A protein and the small-molecule ligand that binds it are described below.
Small molecule (SMILES): Nc1ncnc2c1ncn2[C@H]1C[C@H](O)[C@@H](COP(=O)(O)O)O1

Sequence of chain 1.P:
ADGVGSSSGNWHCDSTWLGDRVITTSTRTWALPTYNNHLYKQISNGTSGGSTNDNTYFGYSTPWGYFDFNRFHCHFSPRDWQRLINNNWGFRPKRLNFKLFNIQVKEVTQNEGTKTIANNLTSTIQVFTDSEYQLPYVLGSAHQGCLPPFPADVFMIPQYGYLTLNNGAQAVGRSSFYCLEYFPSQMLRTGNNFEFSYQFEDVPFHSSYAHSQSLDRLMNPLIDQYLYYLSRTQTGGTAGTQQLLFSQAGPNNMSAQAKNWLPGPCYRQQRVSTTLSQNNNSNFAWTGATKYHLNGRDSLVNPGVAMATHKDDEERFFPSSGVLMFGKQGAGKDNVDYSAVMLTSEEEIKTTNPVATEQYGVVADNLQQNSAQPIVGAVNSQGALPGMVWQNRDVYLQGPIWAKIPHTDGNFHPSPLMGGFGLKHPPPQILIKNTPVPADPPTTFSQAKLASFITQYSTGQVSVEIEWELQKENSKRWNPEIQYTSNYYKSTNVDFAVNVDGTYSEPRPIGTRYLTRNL

Sequence of chain 1.N:
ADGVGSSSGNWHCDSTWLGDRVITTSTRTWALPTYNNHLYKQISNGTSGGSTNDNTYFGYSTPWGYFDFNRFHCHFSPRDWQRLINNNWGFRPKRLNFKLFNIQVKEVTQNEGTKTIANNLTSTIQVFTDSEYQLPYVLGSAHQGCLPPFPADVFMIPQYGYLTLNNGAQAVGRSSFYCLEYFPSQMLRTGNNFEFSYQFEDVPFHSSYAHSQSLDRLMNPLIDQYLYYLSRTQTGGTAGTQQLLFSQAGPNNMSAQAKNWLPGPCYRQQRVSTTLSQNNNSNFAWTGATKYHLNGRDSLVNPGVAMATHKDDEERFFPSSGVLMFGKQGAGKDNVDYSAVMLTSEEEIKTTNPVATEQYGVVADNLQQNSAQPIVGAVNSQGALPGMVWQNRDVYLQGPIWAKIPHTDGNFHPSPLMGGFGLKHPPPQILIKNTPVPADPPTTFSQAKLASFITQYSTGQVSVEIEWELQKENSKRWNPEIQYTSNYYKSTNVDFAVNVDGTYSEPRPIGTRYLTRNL

Binding-site contacts:
Ligand atom C6 contacts residue GLY422 of chain 1.N at 3.8 Å.
Ligand atom N7 contacts residue HIS413 of chain 1.N at 4.0 Å.
Ligand atom N6 contacts residue GLY422 of chain 1.N at 3.1 Å (h-bond).
Ligand atom C5' contacts residue DC1 of chain 1.IC at 3.9 Å.
Ligand atom N6 contacts residue PRO414 of chain 1.N at 3.7 Å.
Ligand atom N1 contacts residue PRO414 of chain 1.N at 3.5 Å (h-bond).
Ligand atom C5' contacts residue ASP409 of chain 1.P at 4.0 Å.
Ligand atom C2 contacts residue GLY422 of chain 1.N at 3.5 Å.
Ligand atom C5 contacts residue PRO204 of chain 1.N at 3.9 Å (hydrophobic).
Ligand atom C6 contacts residue PRO414 of chain 1.N at 3.5 Å (hydrophobic).
Ligand atom N6 contacts residue PHE421 of chain 1.N at 4.1 Å.
Ligand atom C8 contacts residue PRO204 of chain 1.N at 4.1 Å (hydrophobic).
Ligand atom C2' contacts residue PRO414 of chain 1.N at 3.5 Å (hydrophobic).
Ligand atom N3 contacts residue PRO414 of chain 1.N at 3.9 Å.
Ligand atom OP1 contacts residue ASN411 of chain 1.P at 3.6 Å.
Ligand atom N6 contacts residue GLY420 of chain 1.N at 4.2 Å.
Ligand atom C5 contacts residue PRO414 of chain 1.N at 4.1 Å (hydrophobic).
Ligand atom O5' contacts residue DC1 of chain 1.IC at 2.5 Å (h-bond).
Ligand atom O5' contacts residue ASP409 of chain 1.P at 3.6 Å.
Ligand atom O3' contacts residue HIS413 of chain 1.N at 4.1 Å.
Ligand atom C1' contacts residue DC1 of chain 1.IC at 3.8 Å.
Ligand atom OP1 contacts residue DC1 of chain 1.IC at 2.5 Å (h-bond).
Ligand atom N6 contacts residue SER415 of chain 1.N at 3.4 Å.
Ligand atom C4' contacts residue DC1 of chain 1.IC at 4.1 Å.
Ligand atom C8 contacts residue HIS413 of chain 1.N at 3.6 Å.
Ligand atom N1 contacts residue VAL203 of chain 1.N at 4.0 Å.
Ligand atom N1 contacts residue GLY422 of chain 1.N at 3.0 Å (h-bond).
Ligand atom N6 contacts residue PRO416 of chain 1.N at 3.9 Å.
Ligand atom O4' contacts residue DC1 of chain 1.IC at 3.3 Å.
Ligand atom C2 contacts residue PRO414 of chain 1.N at 4.1 Å (hydrophobic).
Ligand atom P contacts residue DC1 of chain 1.IC at 1.6 Å.
Ligand atom OP2 contacts residue DC1 of chain 1.IC at 2.5 Å (h-bond).
Ligand atom C6 contacts residue SER415 of chain 1.N at 4.0 Å.
Ligand atom C2 contacts residue ILE405 of chain 1.N at 4.1 Å (hydrophobic).
Ligand atom C3' contacts residue HIS413 of chain 1.N at 3.6 Å.
Ligand atom N9 contacts residue PRO204 of chain 1.N at 4.2 Å.
Ligand atom N7 contacts residue PRO204 of chain 1.N at 4.0 Å.
Ligand atom N7 contacts residue SER415 of chain 1.N at 3.8 Å.
Ligand atom C4 contacts residue PRO204 of chain 1.N at 4.0 Å (hydrophobic).
Ligand atom C5' contacts residue HIS413 of chain 1.N at 3.7 Å.